Binding-site contacts:
Ligand atom C8 contacts residue GLN929 of chain 1.A at 4.4 Å.
Ligand atom C2 contacts residue ASN720 of chain 1.A at 2.5 Å.
Ligand atom O4 contacts residue LEU925 of chain 1.A at 4.5 Å.
Ligand atom C5 contacts residue GLN929 of chain 1.A at 4.5 Å.
Ligand atom C5 contacts residue ASN720 of chain 1.A at 3.7 Å.
Ligand atom C1 contacts residue ASN720 of chain 1.A at 1.4 Å.
Ligand atom O5 contacts residue ASN720 of chain 1.A at 2.4 Å (h-bond).
Ligand atom C1 contacts residue GLN1074 of chain 1.A at 4.0 Å.
Ligand atom C7 contacts residue GLN929 of chain 1.A at 4.5 Å.
Ligand atom C7 contacts residue ASN720 of chain 1.A at 3.2 Å.
Ligand atom O6 contacts residue PHE721 of chain 1.A at 4.2 Å.
Ligand atom O7 contacts residue LEU925 of chain 1.A at 3.9 Å.
Ligand atom C3 contacts residue ASN720 of chain 1.A at 3.8 Å.
Ligand atom O7 contacts residue ASN720 of chain 1.A at 3.1 Å (h-bond).
Ligand atom O6 contacts residue ASN720 of chain 1.A at 4.3 Å.
Ligand atom C3 contacts residue LEU925 of chain 1.A at 4.4 Å (hydrophobic).
Ligand atom O5 contacts residue GLN1074 of chain 1.A at 3.8 Å.
Ligand atom C7 contacts residue LEU925 of chain 1.A at 4.5 Å (hydrophobic).
Ligand atom C8 contacts residue ASN720 of chain 1.A at 4.4 Å.
Ligand atom O7 contacts residue GLN1074 of chain 1.A at 4.2 Å.
Ligand atom O4 contacts residue GLN929 of chain 1.A at 4.4 Å.
Ligand atom N2 contacts residue ASN720 of chain 1.A at 2.9 Å (h-bond).
Ligand atom C4 contacts residue ASN720 of chain 1.A at 4.2 Å.

Sequence of chain 1.A:
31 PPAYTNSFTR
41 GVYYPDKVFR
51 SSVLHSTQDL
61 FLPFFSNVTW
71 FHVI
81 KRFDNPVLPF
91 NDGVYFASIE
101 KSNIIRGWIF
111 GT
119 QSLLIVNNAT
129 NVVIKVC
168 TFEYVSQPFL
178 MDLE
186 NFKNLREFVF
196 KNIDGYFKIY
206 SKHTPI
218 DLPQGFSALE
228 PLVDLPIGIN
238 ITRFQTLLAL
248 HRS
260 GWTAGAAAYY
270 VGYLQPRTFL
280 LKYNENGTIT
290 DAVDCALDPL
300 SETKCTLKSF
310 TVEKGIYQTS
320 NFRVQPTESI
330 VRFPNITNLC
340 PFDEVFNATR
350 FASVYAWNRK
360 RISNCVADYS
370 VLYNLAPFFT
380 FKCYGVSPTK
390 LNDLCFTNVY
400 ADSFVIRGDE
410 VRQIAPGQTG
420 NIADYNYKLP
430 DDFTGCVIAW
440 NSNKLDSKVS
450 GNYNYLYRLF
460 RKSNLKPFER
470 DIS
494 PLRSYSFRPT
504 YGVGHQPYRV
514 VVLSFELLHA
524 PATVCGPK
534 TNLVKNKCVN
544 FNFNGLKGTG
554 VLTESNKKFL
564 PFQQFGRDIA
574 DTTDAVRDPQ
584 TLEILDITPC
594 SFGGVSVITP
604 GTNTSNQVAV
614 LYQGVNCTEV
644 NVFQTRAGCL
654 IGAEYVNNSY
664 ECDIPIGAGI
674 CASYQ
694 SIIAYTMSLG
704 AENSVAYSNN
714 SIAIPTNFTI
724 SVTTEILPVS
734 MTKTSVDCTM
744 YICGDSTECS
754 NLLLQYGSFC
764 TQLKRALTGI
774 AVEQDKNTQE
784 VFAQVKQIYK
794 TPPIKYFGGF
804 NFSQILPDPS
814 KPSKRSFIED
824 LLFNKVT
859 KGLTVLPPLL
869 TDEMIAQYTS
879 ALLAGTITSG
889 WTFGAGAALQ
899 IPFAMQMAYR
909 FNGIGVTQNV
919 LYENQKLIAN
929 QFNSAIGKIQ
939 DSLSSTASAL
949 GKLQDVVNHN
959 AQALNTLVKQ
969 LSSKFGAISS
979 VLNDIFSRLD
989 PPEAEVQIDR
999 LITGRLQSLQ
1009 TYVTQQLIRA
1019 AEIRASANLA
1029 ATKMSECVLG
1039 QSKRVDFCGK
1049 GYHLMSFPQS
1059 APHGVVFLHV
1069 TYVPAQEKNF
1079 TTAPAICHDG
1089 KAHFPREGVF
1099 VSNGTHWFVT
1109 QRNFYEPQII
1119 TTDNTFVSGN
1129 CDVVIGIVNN

A small-molecule ligand and the protein it binds are described below.
Small molecule (SMILES): CC(=O)N[C@H]1[C@H](O[C@H]2[C@H](O)[C@@H](NC(C)=O)CO[C@@H]2CO)O[C@H](CO)[C@@H](O)[C@@H]1O